A protein and the small-molecule ligand that binds it are described below.
Small molecule (SMILES): CC(=O)N1CCN(c2ccccc2)CC1

Binding-site contacts:
Ligand atom C7 contacts residue EDO1 of chain 1.G at 4.5 Å.
Ligand atom C4 contacts residue EDO1 of chain 1.G at 2.2 Å.
Ligand atom C1 contacts residue PHE116 of chain 1.B at 4.1 Å (hydrophobic).
Ligand atom C3 contacts residue TYR67 of chain 1.B at 4.5 Å (hydrophobic).
Ligand atom C6 contacts residue PHE116 of chain 1.B at 4.0 Å (hydrophobic).
Ligand atom C1 contacts residue VAL59 of chain 1.B at 3.8 Å (hydrophobic).
Ligand atom N1 contacts residue EDO1 of chain 1.G at 1.4 Å (h-bond).
Ligand atom C2 contacts residue VAL59 of chain 1.B at 3.9 Å (hydrophobic).
Ligand atom C6 contacts residue VAL64 of chain 1.B at 4.4 Å (hydrophobic).
Ligand atom N1 contacts residue ASN110 of chain 1.B at 4.5 Å.
Ligand atom N2 contacts residue PHE116 of chain 1.B at 4.0 Å.
Ligand atom N1 contacts residue VAL59 of chain 1.B at 3.9 Å.
Ligand atom N2 contacts residue VAL64 of chain 1.B at 4.1 Å.
Ligand atom C6 contacts residue VAL59 of chain 1.B at 3.9 Å (hydrophobic).
Ligand atom N2 contacts residue EDO1 of chain 1.G at 3.1 Å (h-bond).
Ligand atom C2 contacts residue ASN110 of chain 1.B at 4.1 Å.
Ligand atom C5 contacts residue PHE116 of chain 1.B at 3.2 Å (hydrophobic).
Ligand atom C5 contacts residue VAL64 of chain 1.B at 4.5 Å (hydrophobic).
Ligand atom C6 contacts residue EDO1 of chain 1.G at 2.8 Å.
Ligand atom C7 contacts residue VAL64 of chain 1.B at 3.8 Å (hydrophobic).
Ligand atom C1 contacts residue ILE54 of chain 1.B at 3.7 Å (hydrophobic).
Ligand atom C4 contacts residue TYR109 of chain 1.B at 3.9 Å (hydrophobic).
Ligand atom C1 contacts residue EDO1 of chain 1.G at 1.0 Å.
Ligand atom C5 contacts residue EDO1 of chain 1.G at 3.2 Å.
Ligand atom O1 contacts residue EDO1 of chain 1.G at 0.4 Å.
Ligand atom C12 contacts residue VAL64 of chain 1.B at 4.0 Å (hydrophobic).
Ligand atom C11 contacts residue VAL64 of chain 1.B at 4.4 Å (hydrophobic).
Ligand atom C3 contacts residue TYR109 of chain 1.B at 3.6 Å (hydrophobic).
Ligand atom C8 contacts residue VAL64 of chain 1.B at 4.2 Å (hydrophobic).
Ligand atom O1 contacts residue CYS106 of chain 1.B at 3.8 Å.
Ligand atom C4 contacts residue PHE116 of chain 1.B at 4.1 Å (hydrophobic).
Ligand atom C4 contacts residue ASN110 of chain 1.B at 3.4 Å.
Ligand atom O1 contacts residue ASN110 of chain 1.B at 3.1 Å (h-bond).
Ligand atom N1 contacts residue PHE116 of chain 1.B at 4.0 Å.
Ligand atom C2 contacts residue EDO1 of chain 1.G at 1.0 Å.
Ligand atom C2 contacts residue PHE116 of chain 1.B at 3.9 Å (hydrophobic).
Ligand atom C3 contacts residue EDO1 of chain 1.G at 1.5 Å.
Ligand atom O1 contacts residue PHE116 of chain 1.B at 4.3 Å.
Ligand atom C3 contacts residue ASN110 of chain 1.B at 3.9 Å.

Sequence of chain 1.B:
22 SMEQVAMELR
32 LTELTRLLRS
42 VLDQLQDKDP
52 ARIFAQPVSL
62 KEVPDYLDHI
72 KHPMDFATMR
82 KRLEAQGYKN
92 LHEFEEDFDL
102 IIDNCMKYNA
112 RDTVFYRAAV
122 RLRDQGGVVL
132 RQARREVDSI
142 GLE